The protein below binds the small molecule below.
Small molecule (SMILES): Cc1ccc(S(=O)(=O)N(C)c2ccnn2-c2ccccc2)cc1

Binding-site contacts:
Ligand atom O3 contacts residue PHE96 of chain 3.A at 3.4 Å.
Ligand atom N7 contacts residue VAL187 of chain 3.A at 4.3 Å.
Ligand atom C18 contacts residue LEU345 of chain 3.A at 3.7 Å (hydrophobic).
Ligand atom O4 contacts residue PHE455 of chain 3.A at 3.0 Å.
Ligand atom C27 contacts residue ALA219 of chain 3.A at 4.0 Å (hydrophobic).
Ligand atom C16 contacts residue PHE455 of chain 3.A at 3.9 Å (hydrophobic).
Ligand atom O4 contacts residue VAL187 of chain 3.A at 3.7 Å.
Ligand atom C30 contacts residue LEU85 of chain 3.A at 3.9 Å (hydrophobic).
Ligand atom C18 contacts residue ALA95 of chain 3.A at 4.2 Å (hydrophobic).
Ligand atom C29 contacts residue LEU85 of chain 3.A at 3.4 Å (hydrophobic).
Ligand atom C41 contacts residue HEM1 of chain 3.D at 3.9 Å.
Ligand atom O3 contacts residue PHE455 of chain 3.A at 4.1 Å.
Ligand atom N7 contacts residue ASN186 of chain 3.A at 3.7 Å.
Ligand atom C28 contacts residue VAL88 of chain 3.A at 3.9 Å (hydrophobic).
Ligand atom C23 contacts residue VAL187 of chain 3.A at 3.9 Å (hydrophobic).
Ligand atom C19 contacts residue LEU345 of chain 3.A at 4.0 Å (hydrophobic).
Ligand atom N7 contacts residue LEU183 of chain 3.A at 3.6 Å.
Ligand atom C17 contacts residue PHE96 of chain 3.A at 3.5 Å (hydrophobic).
Ligand atom C24 contacts residue GLY275 of chain 3.A at 3.6 Å.
Ligand atom C41 contacts residue LEU345 of chain 3.A at 3.9 Å (hydrophobic).
Ligand atom C27 contacts residue ASN186 of chain 3.A at 3.7 Å.
Ligand atom C19 contacts residue ALA276 of chain 3.A at 3.8 Å (hydrophobic).
Ligand atom O3 contacts residue LEU85 of chain 3.A at 3.8 Å.
Ligand atom C24 contacts residue VAL187 of chain 3.A at 3.8 Å (hydrophobic).
Ligand atom C26 contacts residue ASN186 of chain 3.A at 3.8 Å.
Ligand atom C30 contacts residue ASN186 of chain 3.A at 3.4 Å.
Ligand atom C22 contacts residue GLY275 of chain 3.A at 4.0 Å.
Ligand atom C25 contacts residue ASN186 of chain 3.A at 3.7 Å.
Ligand atom C29 contacts residue ASN186 of chain 3.A at 3.2 Å.
Ligand atom C20 contacts residue ALA276 of chain 3.A at 4.2 Å (hydrophobic).
Ligand atom C41 contacts residue ALA276 of chain 3.A at 3.6 Å (hydrophobic).
Ligand atom C28 contacts residue ASN186 of chain 3.A at 3.4 Å.
Ligand atom O4 contacts residue LEU190 of chain 3.A at 4.2 Å.
Ligand atom S2 contacts residue PHE455 of chain 3.A at 3.9 Å.
Ligand atom C24 contacts residue LEU183 of chain 3.A at 3.2 Å (hydrophobic).
Ligand atom C21 contacts residue PHE455 of chain 3.A at 3.5 Å (hydrophobic).
Ligand atom C23 contacts residue GLY275 of chain 3.A at 3.3 Å.
Ligand atom C28 contacts residue ALA219 of chain 3.A at 3.9 Å (hydrophobic).
Ligand atom N7 contacts residue GLY275 of chain 3.A at 4.1 Å.
Ligand atom C18 contacts residue ALA276 of chain 3.A at 3.8 Å (hydrophobic).

Sequence of chain 3.A:
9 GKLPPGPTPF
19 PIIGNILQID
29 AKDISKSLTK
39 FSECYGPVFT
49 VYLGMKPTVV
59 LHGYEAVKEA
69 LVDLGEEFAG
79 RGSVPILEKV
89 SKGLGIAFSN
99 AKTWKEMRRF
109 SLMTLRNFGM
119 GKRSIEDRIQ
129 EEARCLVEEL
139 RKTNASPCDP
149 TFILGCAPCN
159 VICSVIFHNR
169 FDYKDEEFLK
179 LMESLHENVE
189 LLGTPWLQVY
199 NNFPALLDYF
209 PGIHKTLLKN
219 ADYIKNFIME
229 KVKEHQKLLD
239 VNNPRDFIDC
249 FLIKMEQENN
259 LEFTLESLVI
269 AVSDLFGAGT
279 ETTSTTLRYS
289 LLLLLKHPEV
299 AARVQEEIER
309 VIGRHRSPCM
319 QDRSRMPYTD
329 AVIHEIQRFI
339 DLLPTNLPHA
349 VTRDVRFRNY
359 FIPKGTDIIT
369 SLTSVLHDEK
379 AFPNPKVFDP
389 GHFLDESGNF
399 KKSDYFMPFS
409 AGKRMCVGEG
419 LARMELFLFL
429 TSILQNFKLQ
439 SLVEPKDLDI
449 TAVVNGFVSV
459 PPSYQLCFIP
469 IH